Binding-site contacts:
Ligand atom C4 contacts residue GLY195 of chain 1.C at 3.8 Å.
Ligand atom C15 contacts residue ZN1 of chain 1.X at 2.9 Å.
Ligand atom O2 contacts residue HIS240 of chain 1.C at 3.0 Å (h-bond).
Ligand atom C2 contacts residue PHE194 of chain 1.C at 3.6 Å (hydrophobic).
Ligand atom O4 contacts residue ASP244 of chain 1.C at 3.1 Å (salt-bridge).
Ligand atom C3 contacts residue LEU21 of chain 1.C at 3.8 Å (hydrophobic).
Ligand atom O3 contacts residue HIS81 of chain 1.C at 3.2 Å (h-bond).
Ligand atom C10 contacts residue SER213 of chain 1.C at 3.8 Å.
Ligand atom C15 contacts residue ASP244 of chain 1.C at 3.5 Å.
Ligand atom N2 contacts residue MET65 of chain 1.C at 3.3 Å (h-bond).
Ligand atom C10 contacts residue VAL219 of chain 1.C at 3.6 Å (hydrophobic).
Ligand atom O3 contacts residue ZN1 of chain 1.X at 2.2 Å.
Ligand atom O3 contacts residue GLU80 of chain 1.C at 2.5 Å (salt-bridge).
Ligand atom N1 contacts residue PHE194 of chain 1.C at 3.7 Å.
Ligand atom C3 contacts residue PHE194 of chain 1.C at 3.4 Å (hydrophobic).
Ligand atom O3 contacts residue ASP244 of chain 1.C at 3.0 Å (salt-bridge).
Ligand atom C15 contacts residue THR193 of chain 1.C at 3.3 Å.
Ligand atom C14 contacts residue THR193 of chain 1.C at 3.6 Å.
Ligand atom C17 contacts residue THR193 of chain 1.C at 3.6 Å.
Ligand atom O2 contacts residue ASP244 of chain 1.C at 3.4 Å (salt-bridge).
Ligand atom O3 contacts residue HIS267 of chain 1.C at 3.1 Å (h-bond).
Ligand atom C10 contacts residue GLY212 of chain 1.C at 3.6 Å.
Ligand atom O1 contacts residue MET65 of chain 1.C at 3.6 Å.
Ligand atom O4 contacts residue LYS241 of chain 1.C at 3.7 Å.
Ligand atom C14 contacts residue MET65 of chain 1.C at 3.6 Å (hydrophobic).
Ligand atom C6 contacts residue GLY195 of chain 1.C at 3.9 Å.
Ligand atom C1 contacts residue PHE194 of chain 1.C at 3.9 Å (hydrophobic).
Ligand atom N2 contacts residue ZN1 of chain 1.X at 3.0 Å.
Ligand atom C4 contacts residue PHE194 of chain 1.C at 3.8 Å (hydrophobic).
Ligand atom N2 contacts residue HIS267 of chain 1.C at 2.8 Å (h-bond).
Ligand atom C5 contacts residue GLY195 of chain 1.C at 3.6 Å.
Ligand atom O2 contacts residue THR193 of chain 1.C at 2.5 Å (h-bond).
Ligand atom O2 contacts residue ZN1 of chain 1.X at 2.1 Å.
Ligand atom C17 contacts residue PHE194 of chain 1.C at 3.7 Å (hydrophobic).
Ligand atom N2 contacts residue GLU80 of chain 1.C at 3.1 Å (salt-bridge).
Ligand atom C3 contacts residue THR193 of chain 1.C at 3.4 Å.
Ligand atom N2 contacts residue ASP244 of chain 1.C at 3.5 Å (salt-bridge).
Ligand atom N1 contacts residue THR193 of chain 1.C at 3.0 Å (h-bond).
Ligand atom O2 contacts residue HIS81 of chain 1.C at 3.6 Å.
Ligand atom C9 contacts residue GLY212 of chain 1.C at 3.9 Å.

Sequence of chain 1.C:
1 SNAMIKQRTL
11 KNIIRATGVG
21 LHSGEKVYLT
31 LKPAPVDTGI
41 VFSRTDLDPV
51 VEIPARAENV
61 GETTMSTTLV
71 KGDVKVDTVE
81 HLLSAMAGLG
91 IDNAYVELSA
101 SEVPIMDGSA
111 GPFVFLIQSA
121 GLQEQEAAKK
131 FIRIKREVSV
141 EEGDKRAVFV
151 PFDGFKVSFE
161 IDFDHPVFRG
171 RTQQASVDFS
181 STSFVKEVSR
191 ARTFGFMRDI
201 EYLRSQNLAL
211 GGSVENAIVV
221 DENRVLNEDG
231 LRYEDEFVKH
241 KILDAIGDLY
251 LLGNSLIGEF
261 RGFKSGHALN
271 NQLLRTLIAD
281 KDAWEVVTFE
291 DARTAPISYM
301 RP

This protein binds this small molecule.
Small molecule (SMILES): C[C@@H](O)[C@H](NC(=O)c1ccc(-c2ccccc2)cc1)C(=O)NO